Sequence of chain 1.C:
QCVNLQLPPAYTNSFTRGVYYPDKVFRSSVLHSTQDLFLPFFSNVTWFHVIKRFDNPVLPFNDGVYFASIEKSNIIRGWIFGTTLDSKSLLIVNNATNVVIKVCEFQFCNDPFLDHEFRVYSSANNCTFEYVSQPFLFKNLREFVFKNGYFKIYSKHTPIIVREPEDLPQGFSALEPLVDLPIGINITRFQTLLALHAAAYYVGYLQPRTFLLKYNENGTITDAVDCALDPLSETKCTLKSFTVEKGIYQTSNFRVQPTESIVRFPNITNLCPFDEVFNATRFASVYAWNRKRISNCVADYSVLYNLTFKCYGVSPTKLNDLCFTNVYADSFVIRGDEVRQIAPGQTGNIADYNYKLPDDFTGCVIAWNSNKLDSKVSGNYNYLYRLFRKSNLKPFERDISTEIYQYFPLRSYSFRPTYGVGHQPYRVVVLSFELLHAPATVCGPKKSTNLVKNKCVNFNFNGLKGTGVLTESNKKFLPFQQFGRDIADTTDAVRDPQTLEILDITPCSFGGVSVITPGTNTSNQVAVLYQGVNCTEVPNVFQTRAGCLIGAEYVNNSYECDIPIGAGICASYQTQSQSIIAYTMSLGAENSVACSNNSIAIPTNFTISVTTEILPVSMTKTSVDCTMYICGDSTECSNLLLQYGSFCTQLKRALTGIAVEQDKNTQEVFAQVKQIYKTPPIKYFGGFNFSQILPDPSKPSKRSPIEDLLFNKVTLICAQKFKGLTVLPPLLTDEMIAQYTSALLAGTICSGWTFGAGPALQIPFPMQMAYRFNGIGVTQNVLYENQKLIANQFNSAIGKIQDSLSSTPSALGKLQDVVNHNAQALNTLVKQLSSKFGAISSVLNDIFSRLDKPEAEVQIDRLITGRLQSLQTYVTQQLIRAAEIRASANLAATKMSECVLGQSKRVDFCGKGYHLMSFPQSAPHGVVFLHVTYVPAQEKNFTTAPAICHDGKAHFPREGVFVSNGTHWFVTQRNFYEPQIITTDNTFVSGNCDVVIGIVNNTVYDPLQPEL

The protein below binds the small molecule below.
Small molecule (SMILES): CC(=O)N[C@@H]1[C@@H](O)[C@H](O)[C@@H](CO)O[C@H]1O

Binding-site contacts:
Ligand atom C8 contacts residue TYR652 of chain 1.C at 3.9 Å (hydrophobic).
Ligand atom N2 contacts residue ASN654 of chain 1.C at 2.9 Å (h-bond).
Ligand atom O7 contacts residue ASN654 of chain 1.C at 3.1 Å (h-bond).
Ligand atom C4 contacts residue ASN654 of chain 1.C at 4.3 Å.
Ligand atom C2 contacts residue ASN654 of chain 1.C at 2.5 Å.
Ligand atom C3 contacts residue ASN654 of chain 1.C at 3.8 Å.
Ligand atom C8 contacts residue VAL653 of chain 1.C at 3.9 Å (hydrophobic).
Ligand atom C7 contacts residue ASN654 of chain 1.C at 3.2 Å.
Ligand atom C1 contacts residue ASN654 of chain 1.C at 1.5 Å.
Ligand atom O5 contacts residue ASN654 of chain 1.C at 2.4 Å (h-bond).
Ligand atom C8 contacts residue ASN654 of chain 1.C at 4.1 Å.
Ligand atom C5 contacts residue ASN654 of chain 1.C at 3.7 Å.